A protein and the small-molecule ligand that binds it are described below.
Small molecule (SMILES): CC(=O)N[C@@H]1[C@@H](O)[C@H](O)[C@@H](CO)O[C@H]1O

Sequence of chain 1.E:
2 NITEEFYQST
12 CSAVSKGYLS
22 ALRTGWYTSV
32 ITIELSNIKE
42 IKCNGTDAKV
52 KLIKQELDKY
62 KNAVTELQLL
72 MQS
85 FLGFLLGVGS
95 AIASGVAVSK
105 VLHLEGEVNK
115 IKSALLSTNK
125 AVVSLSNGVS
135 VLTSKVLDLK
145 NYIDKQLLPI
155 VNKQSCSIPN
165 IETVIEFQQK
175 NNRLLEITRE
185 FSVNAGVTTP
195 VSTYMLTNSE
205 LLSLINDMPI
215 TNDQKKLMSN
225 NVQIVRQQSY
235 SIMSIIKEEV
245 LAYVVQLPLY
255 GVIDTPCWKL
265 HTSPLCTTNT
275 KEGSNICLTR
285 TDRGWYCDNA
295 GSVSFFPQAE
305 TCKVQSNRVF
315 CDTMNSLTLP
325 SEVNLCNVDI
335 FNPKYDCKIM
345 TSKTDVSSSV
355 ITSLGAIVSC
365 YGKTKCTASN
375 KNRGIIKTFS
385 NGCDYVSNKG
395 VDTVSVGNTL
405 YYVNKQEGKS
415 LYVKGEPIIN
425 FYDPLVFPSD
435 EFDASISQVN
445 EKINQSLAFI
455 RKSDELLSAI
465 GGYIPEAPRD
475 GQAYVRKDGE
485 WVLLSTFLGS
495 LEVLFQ

Binding-site contacts:
Ligand atom C3 contacts residue ASN2 of chain 1.E at 3.8 Å.
Ligand atom C1 contacts residue ASN2 of chain 1.E at 1.4 Å.
Ligand atom C2 contacts residue ASN2 of chain 1.E at 2.5 Å.
Ligand atom O6 contacts residue GLU411 of chain 1.E at 3.9 Å.
Ligand atom N2 contacts residue ASN2 of chain 1.E at 2.9 Å (h-bond).
Ligand atom O5 contacts residue ASN2 of chain 1.E at 2.4 Å (h-bond).
Ligand atom C4 contacts residue ASN2 of chain 1.E at 4.2 Å.
Ligand atom C7 contacts residue ASN2 of chain 1.E at 3.5 Å.
Ligand atom O7 contacts residue ASN2 of chain 1.E at 3.6 Å.
Ligand atom C5 contacts residue ASN2 of chain 1.E at 3.7 Å.